This protein binds this small molecule.
Small molecule (SMILES): CC(=O)N[C@H]1[C@H](O[C@H]2[C@H](O)[C@@H](NC(C)=O)CO[C@@H]2CO[C@H]2O[C@@H](C)[C@@H](O)[C@@H](O)[C@@H]2O)O[C@H](CO)[C@@H](O)[C@@H]1O

Binding-site contacts:
Ligand atom N2 contacts residue ASN241 of chain 8.A at 3.1 Å (h-bond).
Ligand atom C7 contacts residue ASN241 of chain 8.A at 3.9 Å.
Ligand atom O4 contacts residue LEU249 of chain 8.A at 4.3 Å.
Ligand atom C5 contacts residue ASN245 of chain 8.A at 3.9 Å.
Ligand atom C6 contacts residue LEU249 of chain 8.A at 3.9 Å (hydrophobic).
Ligand atom C5 contacts residue ASN245 of chain 8.A at 3.7 Å.
Ligand atom C1 contacts residue ASN245 of chain 8.A at 4.0 Å.
Ligand atom C6 contacts residue LYS248 of chain 8.A at 4.4 Å.
Ligand atom O7 contacts residue ASN241 of chain 8.A at 3.9 Å.
Ligand atom C6 contacts residue ASN245 of chain 8.A at 3.7 Å.
Ligand atom C4 contacts residue ASN241 of chain 8.A at 4.3 Å.
Ligand atom O3 contacts residue VAL280 of chain 8.A at 3.7 Å.
Ligand atom O2 contacts residue PRO281 of chain 8.A at 3.8 Å.
Ligand atom C3 contacts residue PHE278 of chain 8.A at 3.3 Å (hydrophobic).
Ligand atom C3 contacts residue PRO281 of chain 8.A at 4.3 Å (hydrophobic).
Ligand atom C1 contacts residue ASN241 of chain 8.A at 1.5 Å.
Ligand atom C1 contacts residue ASN245 of chain 8.A at 4.0 Å.
Ligand atom O3 contacts residue PRO281 of chain 8.A at 4.0 Å.
Ligand atom O5 contacts residue ASN245 of chain 8.A at 3.0 Å (h-bond).
Ligand atom C5 contacts residue ASN241 of chain 8.A at 3.6 Å.
Ligand atom O5 contacts residue ASN241 of chain 8.A at 2.3 Å (h-bond).
Ligand atom C8 contacts residue PRO281 of chain 8.A at 3.4 Å (hydrophobic).
Ligand atom O4 contacts residue PHE278 of chain 8.A at 3.7 Å.
Ligand atom C6 contacts residue ASN245 of chain 8.A at 3.4 Å.
Ligand atom C5 contacts residue PRO281 of chain 8.A at 4.2 Å (hydrophobic).
Ligand atom O3 contacts residue PRO281 of chain 8.A at 3.8 Å.
Ligand atom O6 contacts residue ASN245 of chain 8.A at 4.2 Å.
Ligand atom O5 contacts residue PRO281 of chain 8.A at 4.3 Å.
Ligand atom C3 contacts residue ASN241 of chain 8.A at 3.9 Å.
Ligand atom O7 contacts residue PRO281 of chain 8.A at 3.5 Å.
Ligand atom C8 contacts residue TYR282 of chain 8.A at 4.2 Å (hydrophobic).
Ligand atom C5 contacts residue PHE278 of chain 8.A at 4.2 Å (hydrophobic).
Ligand atom O3 contacts residue PHE278 of chain 8.A at 3.3 Å (h-bond).
Ligand atom C2 contacts residue ASN241 of chain 8.A at 2.5 Å.
Ligand atom C3 contacts residue VAL280 of chain 8.A at 4.3 Å (hydrophobic).
Ligand atom O5 contacts residue ASN245 of chain 8.A at 4.0 Å.
Ligand atom C4 contacts residue PHE278 of chain 8.A at 3.1 Å (hydrophobic).
Ligand atom C2 contacts residue PRO281 of chain 8.A at 4.4 Å (hydrophobic).
Ligand atom C7 contacts residue PRO281 of chain 8.A at 3.8 Å (hydrophobic).

Sequence of chain 8.A:
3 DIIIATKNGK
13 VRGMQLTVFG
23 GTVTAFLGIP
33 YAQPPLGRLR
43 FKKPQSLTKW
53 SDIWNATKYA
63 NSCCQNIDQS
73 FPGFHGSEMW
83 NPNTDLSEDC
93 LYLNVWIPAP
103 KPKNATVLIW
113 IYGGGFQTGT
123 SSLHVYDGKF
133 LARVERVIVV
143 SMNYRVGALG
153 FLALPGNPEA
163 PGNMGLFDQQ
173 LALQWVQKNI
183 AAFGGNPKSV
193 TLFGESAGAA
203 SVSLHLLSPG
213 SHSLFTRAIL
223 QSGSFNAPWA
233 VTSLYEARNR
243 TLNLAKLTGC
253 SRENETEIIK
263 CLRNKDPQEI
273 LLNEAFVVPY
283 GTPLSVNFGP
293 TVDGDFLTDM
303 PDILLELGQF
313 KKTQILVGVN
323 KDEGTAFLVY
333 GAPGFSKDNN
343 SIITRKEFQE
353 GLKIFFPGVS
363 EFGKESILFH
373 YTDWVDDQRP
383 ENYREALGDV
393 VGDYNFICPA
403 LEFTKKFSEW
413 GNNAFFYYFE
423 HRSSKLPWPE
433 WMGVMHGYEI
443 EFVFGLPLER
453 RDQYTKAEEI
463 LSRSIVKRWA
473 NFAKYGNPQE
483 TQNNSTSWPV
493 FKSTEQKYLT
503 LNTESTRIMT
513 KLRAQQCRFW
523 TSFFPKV